Sequence of chain 1.G:
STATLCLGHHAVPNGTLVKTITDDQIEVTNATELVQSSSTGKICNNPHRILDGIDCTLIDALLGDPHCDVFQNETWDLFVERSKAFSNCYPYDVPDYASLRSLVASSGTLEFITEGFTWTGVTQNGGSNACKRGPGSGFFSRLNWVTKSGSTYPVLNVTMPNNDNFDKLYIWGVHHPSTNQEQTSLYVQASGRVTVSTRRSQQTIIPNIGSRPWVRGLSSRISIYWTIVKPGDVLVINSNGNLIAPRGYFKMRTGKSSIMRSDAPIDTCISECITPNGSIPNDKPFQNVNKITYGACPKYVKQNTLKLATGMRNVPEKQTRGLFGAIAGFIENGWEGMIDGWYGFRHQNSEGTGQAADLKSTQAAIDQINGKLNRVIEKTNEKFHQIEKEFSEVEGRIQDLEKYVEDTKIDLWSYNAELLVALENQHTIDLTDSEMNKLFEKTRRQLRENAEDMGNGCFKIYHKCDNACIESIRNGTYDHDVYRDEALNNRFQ

A protein and the small-molecule ligand that binds it are described below.
Small molecule (SMILES): CC(=O)N[C@@H]1[C@@H](O)[C@H](O)[C@@H](CO)O[C@H]1O

Binding-site contacts:
Ligand atom C8 contacts residue ARG142 of chain 1.G at 4.0 Å.
Ligand atom C2 contacts residue ASN73 of chain 1.G at 2.5 Å.
Ligand atom C4 contacts residue ASN73 of chain 1.G at 4.3 Å.
Ligand atom O5 contacts residue ASN73 of chain 1.G at 2.4 Å (h-bond).
Ligand atom C2 contacts residue PHE112 of chain 1.G at 4.4 Å (hydrophobic).
Ligand atom C8 contacts residue ASN73 of chain 1.G at 3.4 Å.
Ligand atom C7 contacts residue PHE112 of chain 1.G at 4.4 Å (hydrophobic).
Ligand atom N2 contacts residue PHE112 of chain 1.G at 3.5 Å (h-bond).
Ligand atom N2 contacts residue ASN73 of chain 1.G at 2.9 Å (h-bond).
Ligand atom C3 contacts residue ASN73 of chain 1.G at 3.8 Å.
Ligand atom C5 contacts residue ASN73 of chain 1.G at 3.7 Å.
Ligand atom C7 contacts residue ASN73 of chain 1.G at 3.5 Å.
Ligand atom C1 contacts residue ASN73 of chain 1.G at 1.4 Å.
Ligand atom C3 contacts residue PHE112 of chain 1.G at 4.5 Å (hydrophobic).